This protein binds this small molecule.
Small molecule (SMILES): CC(=O)N[C@H]1[C@H](O[C@H]2[C@H](O)[C@@H](NC(C)=O)CO[C@@H]2CO)O[C@H](CO)[C@@H](O)[C@@H]1O

Binding-site contacts:
Ligand atom C2 contacts residue ASN1134 of chain 1.C at 2.5 Å.
Ligand atom C3 contacts residue ASN1134 of chain 1.C at 3.8 Å.
Ligand atom C7 contacts residue ASN1134 of chain 1.C at 3.2 Å.
Ligand atom O7 contacts residue ASN1134 of chain 1.C at 3.1 Å (h-bond).
Ligand atom O7 contacts residue VAL1133 of chain 1.C at 4.0 Å.
Ligand atom O5 contacts residue ASN1134 of chain 1.C at 2.4 Å (h-bond).
Ligand atom C5 contacts residue ASN1134 of chain 1.C at 3.7 Å.
Ligand atom C1 contacts residue ASN1134 of chain 1.C at 1.4 Å.
Ligand atom C4 contacts residue ASN1134 of chain 1.C at 4.2 Å.
Ligand atom C8 contacts residue ASN1134 of chain 1.C at 3.7 Å.
Ligand atom O7 contacts residue ILE1132 of chain 1.C at 4.0 Å.
Ligand atom N2 contacts residue ASN1134 of chain 1.C at 2.9 Å (h-bond).

Sequence of chain 1.C:
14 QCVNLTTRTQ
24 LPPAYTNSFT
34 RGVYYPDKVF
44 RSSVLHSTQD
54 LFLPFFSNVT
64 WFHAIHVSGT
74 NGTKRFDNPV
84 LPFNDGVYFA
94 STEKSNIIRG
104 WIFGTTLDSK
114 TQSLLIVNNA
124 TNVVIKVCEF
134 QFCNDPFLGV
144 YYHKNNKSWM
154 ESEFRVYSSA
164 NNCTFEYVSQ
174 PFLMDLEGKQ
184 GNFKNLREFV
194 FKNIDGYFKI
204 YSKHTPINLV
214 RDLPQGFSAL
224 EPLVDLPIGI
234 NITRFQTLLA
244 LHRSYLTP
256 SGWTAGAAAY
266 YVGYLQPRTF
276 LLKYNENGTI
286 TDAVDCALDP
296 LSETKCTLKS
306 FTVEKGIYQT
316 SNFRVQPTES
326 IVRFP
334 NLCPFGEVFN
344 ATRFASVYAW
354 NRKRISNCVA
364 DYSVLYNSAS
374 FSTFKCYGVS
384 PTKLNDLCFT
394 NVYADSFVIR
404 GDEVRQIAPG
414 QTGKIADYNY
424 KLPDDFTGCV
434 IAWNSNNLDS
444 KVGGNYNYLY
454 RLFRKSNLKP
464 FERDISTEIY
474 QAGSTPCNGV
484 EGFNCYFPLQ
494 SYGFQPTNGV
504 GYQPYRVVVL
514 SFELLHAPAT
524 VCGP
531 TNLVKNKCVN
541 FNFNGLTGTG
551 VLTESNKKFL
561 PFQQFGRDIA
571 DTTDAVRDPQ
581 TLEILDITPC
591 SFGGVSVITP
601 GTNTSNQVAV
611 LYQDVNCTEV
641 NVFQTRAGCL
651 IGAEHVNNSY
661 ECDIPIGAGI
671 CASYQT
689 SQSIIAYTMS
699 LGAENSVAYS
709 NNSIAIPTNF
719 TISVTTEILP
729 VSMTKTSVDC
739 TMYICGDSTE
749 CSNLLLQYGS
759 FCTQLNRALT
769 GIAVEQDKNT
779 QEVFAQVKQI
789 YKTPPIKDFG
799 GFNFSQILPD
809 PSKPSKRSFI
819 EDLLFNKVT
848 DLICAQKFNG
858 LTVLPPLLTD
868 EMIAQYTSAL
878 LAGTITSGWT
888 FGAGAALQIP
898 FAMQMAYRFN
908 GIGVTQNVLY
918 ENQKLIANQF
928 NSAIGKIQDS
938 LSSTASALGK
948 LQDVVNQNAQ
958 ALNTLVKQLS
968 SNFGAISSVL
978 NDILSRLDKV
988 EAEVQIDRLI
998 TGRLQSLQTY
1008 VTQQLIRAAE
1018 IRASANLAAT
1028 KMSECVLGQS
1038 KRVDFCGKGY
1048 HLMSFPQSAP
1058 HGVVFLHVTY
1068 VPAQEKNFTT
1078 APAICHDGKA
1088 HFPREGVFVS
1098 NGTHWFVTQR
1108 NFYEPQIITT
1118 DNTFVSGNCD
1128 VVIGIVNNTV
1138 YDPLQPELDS